Sequence of chain 1.A:
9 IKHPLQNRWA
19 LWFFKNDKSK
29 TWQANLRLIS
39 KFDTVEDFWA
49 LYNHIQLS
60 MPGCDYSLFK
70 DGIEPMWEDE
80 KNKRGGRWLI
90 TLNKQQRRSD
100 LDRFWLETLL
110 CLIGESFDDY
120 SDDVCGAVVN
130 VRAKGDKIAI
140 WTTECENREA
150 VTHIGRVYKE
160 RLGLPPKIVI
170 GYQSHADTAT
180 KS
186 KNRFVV

This protein binds this small molecule.
Small molecule (SMILES): Nc1ccc(C[C@H](NNc2nc(-c3ccc(Cl)c(Cl)c3)cs2)C(=O)O)cc1[N+](=O)[O-]

Binding-site contacts:
Ligand atom N28 contacts residue LYS23 of chain 1.A at 3.9 Å.
Ligand atom C26 contacts residue LYS23 of chain 1.A at 4.3 Å.
Ligand atom C27 contacts residue LYS23 of chain 1.A at 3.8 Å.
Ligand atom O29 contacts residue ASN33 of chain 1.A at 3.1 Å (h-bond).
Ligand atom C15 contacts residue ILE37 of chain 1.A at 4.1 Å (hydrophobic).
Ligand atom C12 contacts residue PHE21 of chain 1.A at 4.0 Å (hydrophobic).
Ligand atom CL19 contacts residue HIS52 of chain 1.A at 3.4 Å.
Ligand atom N01 contacts residue ARG35 of chain 1.A at 3.4 Å.
Ligand atom CL17 contacts residue HIS52 of chain 1.A at 3.4 Å.
Ligand atom CL17 contacts residue ILE53 of chain 1.A at 4.2 Å.
Ligand atom C03 contacts residue ARG35 of chain 1.A at 3.8 Å.
Ligand atom C20 contacts residue PHE21 of chain 1.A at 4.3 Å (hydrophobic).
Ligand atom C15 contacts residue PHE21 of chain 1.A at 3.7 Å (hydrophobic).
Ligand atom N28 contacts residue ARG35 of chain 1.A at 3.3 Å.
Ligand atom O30 contacts residue PHE21 of chain 1.A at 3.3 Å.
Ligand atom N01 contacts residue ASN33 of chain 1.A at 3.0 Å (h-bond).
Ligand atom C18 contacts residue HIS52 of chain 1.A at 4.4 Å.
Ligand atom O29 contacts residue PHE22 of chain 1.A at 3.8 Å.
Ligand atom C27 contacts residue ARG35 of chain 1.A at 3.8 Å.
Ligand atom O29 contacts residue ARG35 of chain 1.A at 3.1 Å.
Ligand atom C16 contacts residue PHE21 of chain 1.A at 4.3 Å (hydrophobic).
Ligand atom O25 contacts residue LYS23 of chain 1.A at 3.4 Å.
Ligand atom C02 contacts residue LYS23 of chain 1.A at 3.6 Å.
Ligand atom CL19 contacts residue ILE53 of chain 1.A at 4.2 Å.
Ligand atom O29 contacts residue LYS23 of chain 1.A at 3.3 Å (salt-bridge).
Ligand atom C05 contacts residue LYS23 of chain 1.A at 4.1 Å.
Ligand atom C13 contacts residue PHE21 of chain 1.A at 3.6 Å (hydrophobic).
Ligand atom O29 contacts residue PHE21 of chain 1.A at 3.7 Å.
Ligand atom N28 contacts residue PHE21 of chain 1.A at 4.0 Å.
Ligand atom N28 contacts residue ASN33 of chain 1.A at 4.3 Å.
Ligand atom C14 contacts residue PHE21 of chain 1.A at 3.3 Å (hydrophobic).
Ligand atom C23 contacts residue LYS23 of chain 1.A at 3.7 Å.
Ligand atom C02 contacts residue ARG35 of chain 1.A at 3.9 Å.
Ligand atom N01 contacts residue LYS23 of chain 1.A at 3.6 Å.
Ligand atom C04 contacts residue LYS23 of chain 1.A at 3.7 Å.
Ligand atom O30 contacts residue ARG35 of chain 1.A at 3.7 Å.
Ligand atom CL19 contacts residue SER56 of chain 1.A at 3.3 Å.
Ligand atom C03 contacts residue LYS23 of chain 1.A at 3.6 Å.
Ligand atom C02 contacts residue ASN33 of chain 1.A at 4.4 Å.
Ligand atom O24 contacts residue LYS23 of chain 1.A at 3.7 Å.